The protein below binds the small molecule below.
Small molecule (SMILES): CC(C)=CCC/C(C)=C/CO[P](=O)(O)OP(=O)(O)O

Binding-site contacts:
Ligand atom PA contacts residue TYR177 of chain 1.A at 3.6 Å.
Ligand atom O2B contacts residue ASN175 of chain 1.A at 3.0 Å (h-bond).
Ligand atom O1B contacts residue LYS121 of chain 1.A at 2.8 Å (salt-bridge).
Ligand atom C1 contacts residue TYR123 of chain 1.A at 3.9 Å (hydrophobic).
Ligand atom C8 contacts residue PHE125 of chain 1.A at 3.8 Å (hydrophobic).
Ligand atom O2B contacts residue LYS121 of chain 1.A at 4.2 Å.
Ligand atom PB contacts residue LYS286 of chain 1.A at 3.8 Å.
Ligand atom O1 contacts residue TYR218 of chain 1.A at 3.2 Å (h-bond).
Ligand atom O3A contacts residue TYR177 of chain 1.A at 3.7 Å.
Ligand atom O1 contacts residue TYR177 of chain 1.A at 3.1 Å (h-bond).
Ligand atom O2B contacts residue LYS286 of chain 1.A at 3.8 Å.
Ligand atom C5 contacts residue TYR123 of chain 1.A at 3.4 Å (hydrophobic).
Ligand atom C10 contacts residue TYR290 of chain 1.A at 3.8 Å (hydrophobic).
Ligand atom O3A contacts residue LYS121 of chain 1.A at 3.7 Å.
Ligand atom C9 contacts residue VAL49 of chain 1.A at 3.8 Å (hydrophobic).
Ligand atom C9 contacts residue ALA110 of chain 1.A at 3.9 Å (hydrophobic).
Ligand atom C10 contacts residue PHE125 of chain 1.A at 3.9 Å (hydrophobic).
Ligand atom PB contacts residue LYS121 of chain 1.A at 3.8 Å.
Ligand atom C3 contacts residue TYR123 of chain 1.A at 4.0 Å (hydrophobic).
Ligand atom O2B contacts residue ARG230 of chain 1.A at 2.9 Å (salt-bridge).
Ligand atom PB contacts residue ASN175 of chain 1.A at 3.7 Å.
Ligand atom O1B contacts residue ASN175 of chain 1.A at 4.2 Å.
Ligand atom PA contacts residue TYR218 of chain 1.A at 4.0 Å.
Ligand atom C5 contacts residue SER66 of chain 1.A at 3.6 Å.
Ligand atom PA contacts residue TYR123 of chain 1.A at 3.9 Å.
Ligand atom C6 contacts residue MET164 of chain 1.A at 4.0 Å (hydrophobic).
Ligand atom C10 contacts residue VAL49 of chain 1.A at 3.8 Å (hydrophobic).
Ligand atom PA contacts residue LYS121 of chain 1.A at 4.0 Å.
Ligand atom O3A contacts residue ASN175 of chain 1.A at 3.4 Å (h-bond).
Ligand atom C1 contacts residue TYR177 of chain 1.A at 3.2 Å (hydrophobic).
Ligand atom O1A contacts residue TYR177 of chain 1.A at 3.3 Å (h-bond).
Ligand atom C7 contacts residue PHE125 of chain 1.A at 4.2 Å (hydrophobic).
Ligand atom O3A contacts residue TYR218 of chain 1.A at 3.6 Å.
Ligand atom C4 contacts residue SER66 of chain 1.A at 3.8 Å.
Ligand atom C4 contacts residue SER53 of chain 1.A at 3.4 Å.
Ligand atom PB contacts residue ARG230 of chain 1.A at 4.0 Å.
Ligand atom O1A contacts residue TYR123 of chain 1.A at 2.6 Å (h-bond).
Ligand atom O3B contacts residue LYS286 of chain 1.A at 2.9 Å (salt-bridge).
Ligand atom O1A contacts residue LYS121 of chain 1.A at 3.0 Å (salt-bridge).
Ligand atom O2B contacts residue TYR218 of chain 1.A at 4.0 Å.

Sequence of chain 1.A:
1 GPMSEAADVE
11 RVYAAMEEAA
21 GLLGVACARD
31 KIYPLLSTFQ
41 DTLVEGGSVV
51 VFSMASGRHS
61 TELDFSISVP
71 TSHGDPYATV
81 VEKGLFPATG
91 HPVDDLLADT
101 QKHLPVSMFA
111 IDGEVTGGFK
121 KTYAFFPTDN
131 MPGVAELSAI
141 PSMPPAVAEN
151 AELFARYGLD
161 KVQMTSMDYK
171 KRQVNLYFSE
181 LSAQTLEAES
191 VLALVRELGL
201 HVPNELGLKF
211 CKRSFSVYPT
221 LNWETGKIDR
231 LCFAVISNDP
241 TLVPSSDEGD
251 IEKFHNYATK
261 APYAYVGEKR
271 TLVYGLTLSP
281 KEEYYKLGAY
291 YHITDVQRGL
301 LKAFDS